This small molecule binds to this protein.
Small molecule (SMILES): CC(=O)N[C@@H]1[C@@H](O)[C@H](O)[C@@H](CO)O[C@H]1O

Sequence of chain 2.A:
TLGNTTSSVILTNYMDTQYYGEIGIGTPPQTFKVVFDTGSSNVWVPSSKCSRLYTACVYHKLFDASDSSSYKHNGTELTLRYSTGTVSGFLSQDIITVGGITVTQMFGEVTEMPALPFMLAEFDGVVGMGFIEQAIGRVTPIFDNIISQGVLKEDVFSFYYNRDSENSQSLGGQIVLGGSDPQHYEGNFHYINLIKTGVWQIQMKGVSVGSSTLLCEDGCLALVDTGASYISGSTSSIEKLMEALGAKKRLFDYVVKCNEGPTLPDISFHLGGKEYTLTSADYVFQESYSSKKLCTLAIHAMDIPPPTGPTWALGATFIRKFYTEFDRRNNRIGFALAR

Binding-site contacts:
Ligand atom O5 contacts residue ASN75 of chain 2.A at 2.3 Å (h-bond).
Ligand atom N2 contacts residue THR77 of chain 2.A at 4.0 Å.
Ligand atom O5 contacts residue MET107 of chain 2.A at 4.0 Å.
Ligand atom C2 contacts residue THR77 of chain 2.A at 4.5 Å.
Ligand atom C2 contacts residue ASN75 of chain 2.A at 2.4 Å.
Ligand atom C5 contacts residue ASN75 of chain 2.A at 3.6 Å.
Ligand atom C8 contacts residue ASN75 of chain 2.A at 3.2 Å.
Ligand atom O7 contacts residue ASN75 of chain 2.A at 3.5 Å (h-bond).
Ligand atom N2 contacts residue ASN75 of chain 2.A at 3.0 Å (h-bond).
Ligand atom O7 contacts residue HIS74 of chain 2.A at 4.0 Å.
Ligand atom C1 contacts residue THR77 of chain 2.A at 4.0 Å.
Ligand atom C1 contacts residue ASN75 of chain 2.A at 1.4 Å.
Ligand atom C3 contacts residue ASN75 of chain 2.A at 3.8 Å.
Ligand atom C4 contacts residue ASN75 of chain 2.A at 4.2 Å.
Ligand atom C7 contacts residue ASN75 of chain 2.A at 3.5 Å.